The small molecule below binds the protein below.
Small molecule (SMILES): CC(=O)N[C@@H]1[C@@H](O)[C@H](O)[C@@H](CO)O[C@H]1O

Binding-site contacts:
Ligand atom N2 contacts residue ASN464 of chain 1.A at 2.9 Å (h-bond).
Ligand atom C8 contacts residue ASN464 of chain 1.A at 4.3 Å.
Ligand atom C8 contacts residue LEU463 of chain 1.A at 4.4 Å (hydrophobic).
Ligand atom C1 contacts residue ASN464 of chain 1.A at 1.5 Å.
Ligand atom C8 contacts residue SER462 of chain 1.A at 3.8 Å.
Ligand atom C5 contacts residue ASN464 of chain 1.A at 3.8 Å.
Ligand atom O7 contacts residue ASN464 of chain 1.A at 3.7 Å.
Ligand atom N2 contacts residue SER462 of chain 1.A at 3.8 Å.
Ligand atom C3 contacts residue ASN464 of chain 1.A at 3.9 Å.
Ligand atom C4 contacts residue ASN464 of chain 1.A at 4.4 Å.
Ligand atom O5 contacts residue ASN464 of chain 1.A at 2.6 Å (h-bond).
Ligand atom C7 contacts residue ASN464 of chain 1.A at 3.4 Å.
Ligand atom C2 contacts residue ASN464 of chain 1.A at 2.5 Å.
Ligand atom C7 contacts residue SER462 of chain 1.A at 4.2 Å.

Sequence of chain 1.A:
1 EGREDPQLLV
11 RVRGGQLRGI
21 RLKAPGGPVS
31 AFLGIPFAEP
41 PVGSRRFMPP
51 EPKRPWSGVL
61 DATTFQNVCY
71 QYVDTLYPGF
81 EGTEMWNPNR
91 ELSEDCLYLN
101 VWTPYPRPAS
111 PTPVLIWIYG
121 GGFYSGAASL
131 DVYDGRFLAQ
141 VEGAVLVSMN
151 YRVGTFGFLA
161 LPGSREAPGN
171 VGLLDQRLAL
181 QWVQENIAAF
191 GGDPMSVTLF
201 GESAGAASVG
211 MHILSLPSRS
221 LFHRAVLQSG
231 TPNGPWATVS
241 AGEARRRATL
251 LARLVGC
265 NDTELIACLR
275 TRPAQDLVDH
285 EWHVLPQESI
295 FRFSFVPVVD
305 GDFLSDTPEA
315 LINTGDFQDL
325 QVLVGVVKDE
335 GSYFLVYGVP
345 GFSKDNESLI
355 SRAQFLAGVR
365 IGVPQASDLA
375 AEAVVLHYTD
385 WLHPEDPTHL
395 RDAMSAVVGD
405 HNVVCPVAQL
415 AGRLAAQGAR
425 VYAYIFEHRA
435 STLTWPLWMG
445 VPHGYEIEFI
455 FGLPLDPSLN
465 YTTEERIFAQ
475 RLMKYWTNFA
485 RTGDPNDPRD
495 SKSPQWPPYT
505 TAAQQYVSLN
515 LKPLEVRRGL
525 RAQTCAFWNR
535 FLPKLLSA